Sequence of chain 1.B:
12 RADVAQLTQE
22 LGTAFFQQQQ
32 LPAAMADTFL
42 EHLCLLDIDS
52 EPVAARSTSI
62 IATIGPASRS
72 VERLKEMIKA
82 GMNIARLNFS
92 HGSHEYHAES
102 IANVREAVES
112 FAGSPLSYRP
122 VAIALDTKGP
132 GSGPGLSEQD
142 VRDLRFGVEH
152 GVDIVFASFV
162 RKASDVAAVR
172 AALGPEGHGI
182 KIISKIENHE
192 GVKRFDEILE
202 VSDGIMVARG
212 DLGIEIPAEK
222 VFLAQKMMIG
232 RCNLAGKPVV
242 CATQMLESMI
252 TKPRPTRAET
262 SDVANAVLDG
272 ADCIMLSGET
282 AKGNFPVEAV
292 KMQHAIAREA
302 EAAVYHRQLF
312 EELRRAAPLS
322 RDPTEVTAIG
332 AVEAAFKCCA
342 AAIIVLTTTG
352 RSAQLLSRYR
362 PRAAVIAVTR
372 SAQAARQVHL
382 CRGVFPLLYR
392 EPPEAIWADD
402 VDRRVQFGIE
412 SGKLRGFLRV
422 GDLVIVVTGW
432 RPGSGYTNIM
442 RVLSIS

A small-molecule ligand and the protein it binds are described below.
Small molecule (SMILES): O=C([O-])C(=O)[O-]

Binding-site contacts:
Ligand atom O3 contacts residue ASP212 of chain 1.B at 2.7 Å (salt-bridge).
Ligand atom O1 contacts residue MG1 of chain 1.P at 3.8 Å.
Ligand atom O1 contacts residue GLY211 of chain 1.B at 3.1 Å (h-bond).
Ligand atom C1 contacts residue MG1 of chain 1.P at 2.8 Å.
Ligand atom C2 contacts residue ASP212 of chain 1.B at 4.2 Å.
Ligand atom O1 contacts residue ASP212 of chain 1.B at 4.0 Å.
Ligand atom O2 contacts residue THR244 of chain 1.B at 3.8 Å.
Ligand atom O4 contacts residue ASP212 of chain 1.B at 3.5 Å (salt-bridge).
Ligand atom O1 contacts residue ALA209 of chain 1.B at 3.8 Å.
Ligand atom C2 contacts residue LYS186 of chain 1.B at 3.6 Å.
Ligand atom O4 contacts residue MG1 of chain 1.P at 2.0 Å.
Ligand atom O4 contacts residue GLU188 of chain 1.B at 2.7 Å (salt-bridge).
Ligand atom C1 contacts residue GLY211 of chain 1.B at 3.7 Å.
Ligand atom O3 contacts residue GLY211 of chain 1.B at 3.6 Å.
Ligand atom O2 contacts residue LYS186 of chain 1.B at 3.6 Å (salt-bridge).
Ligand atom C1 contacts residue GLU188 of chain 1.B at 3.5 Å.
Ligand atom O2 contacts residue MG1 of chain 1.P at 3.7 Å.
Ligand atom C2 contacts residue GLU188 of chain 1.B at 3.4 Å.
Ligand atom O2 contacts residue ARG87 of chain 1.B at 3.8 Å.
Ligand atom O3 contacts residue MG1 of chain 1.P at 2.4 Å.
Ligand atom O4 contacts residue LYS186 of chain 1.B at 2.9 Å (salt-bridge).
Ligand atom C1 contacts residue ASP212 of chain 1.B at 3.7 Å.
Ligand atom C2 contacts residue ALA209 of chain 1.B at 4.0 Å (hydrophobic).
Ligand atom O3 contacts residue GLU188 of chain 1.B at 2.8 Å (salt-bridge).
Ligand atom C2 contacts residue THR244 of chain 1.B at 4.3 Å.
Ligand atom C1 contacts residue ALA209 of chain 1.B at 3.7 Å (hydrophobic).
Ligand atom O4 contacts residue ALA209 of chain 1.B at 4.2 Å.
Ligand atom O3 contacts residue ALA209 of chain 1.B at 3.5 Å (h-bond).
Ligand atom O1 contacts residue ARG210 of chain 1.B at 3.9 Å.
Ligand atom C1 contacts residue THR244 of chain 1.B at 3.6 Å.
Ligand atom O1 contacts residue THR244 of chain 1.B at 2.5 Å (h-bond).
Ligand atom C2 contacts residue MG1 of chain 1.P at 2.6 Å.